A protein and the small-molecule ligand that binds it are described below.
Small molecule (SMILES): CC(=O)N[C@@H]1[C@@H](O)[C@H](O)[C@@H](CO)O[C@H]1O

Sequence of chain 39.C:
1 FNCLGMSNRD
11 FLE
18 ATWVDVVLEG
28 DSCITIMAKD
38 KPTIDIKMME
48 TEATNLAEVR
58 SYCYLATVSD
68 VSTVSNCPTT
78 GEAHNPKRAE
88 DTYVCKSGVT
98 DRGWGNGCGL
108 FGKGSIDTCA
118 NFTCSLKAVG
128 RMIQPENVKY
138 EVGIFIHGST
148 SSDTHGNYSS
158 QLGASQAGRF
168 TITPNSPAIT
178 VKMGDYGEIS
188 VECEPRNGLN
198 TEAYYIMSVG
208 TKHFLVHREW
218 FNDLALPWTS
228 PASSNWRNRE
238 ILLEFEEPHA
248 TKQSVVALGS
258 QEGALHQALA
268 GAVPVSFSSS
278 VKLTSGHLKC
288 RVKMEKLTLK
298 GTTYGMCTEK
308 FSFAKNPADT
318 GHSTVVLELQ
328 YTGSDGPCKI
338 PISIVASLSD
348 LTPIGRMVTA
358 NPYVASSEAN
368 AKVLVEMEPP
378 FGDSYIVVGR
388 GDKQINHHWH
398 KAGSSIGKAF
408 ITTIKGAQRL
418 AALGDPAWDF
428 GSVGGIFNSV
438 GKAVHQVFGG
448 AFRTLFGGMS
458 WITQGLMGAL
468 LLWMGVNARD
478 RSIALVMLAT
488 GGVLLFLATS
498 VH

Binding-site contacts:
Ligand atom O5 contacts residue THR120 of chain 39.C at 3.4 Å (h-bond).
Ligand atom O6 contacts residue THR120 of chain 39.C at 3.1 Å (h-bond).
Ligand atom O5 contacts residue ASN118 of chain 39.C at 2.4 Å (h-bond).
Ligand atom C5 contacts residue ASN118 of chain 39.C at 3.7 Å.
Ligand atom O6 contacts residue ASN118 of chain 39.C at 4.1 Å.
Ligand atom C1 contacts residue ASN118 of chain 39.C at 1.4 Å.
Ligand atom O5 contacts residue THR89 of chain 39.C at 3.8 Å.
Ligand atom C6 contacts residue PHE119 of chain 39.C at 4.1 Å (hydrophobic).
Ligand atom O7 contacts residue ASN118 of chain 39.C at 4.5 Å.
Ligand atom C2 contacts residue SER66 of chain 39.C at 4.4 Å.
Ligand atom C2 contacts residue ASN118 of chain 39.C at 2.4 Å.
Ligand atom N2 contacts residue ASN118 of chain 39.C at 2.9 Å (h-bond).
Ligand atom C7 contacts residue ASN118 of chain 39.C at 3.6 Å.
Ligand atom O6 contacts residue THR89 of chain 39.C at 3.5 Å.
Ligand atom C1 contacts residue THR89 of chain 39.C at 3.9 Å.
Ligand atom O7 contacts residue TYR90 of chain 39.C at 3.7 Å.
Ligand atom C7 contacts residue TYR90 of chain 39.C at 3.8 Å (hydrophobic).
Ligand atom C5 contacts residue THR120 of chain 39.C at 4.0 Å.
Ligand atom O5 contacts residue PHE119 of chain 39.C at 4.2 Å.
Ligand atom C8 contacts residue ASN118 of chain 39.C at 3.9 Å.
Ligand atom C8 contacts residue TYR90 of chain 39.C at 3.9 Å (hydrophobic).
Ligand atom C6 contacts residue THR89 of chain 39.C at 4.2 Å.
Ligand atom C6 contacts residue THR120 of chain 39.C at 3.4 Å.
Ligand atom C4 contacts residue ASN118 of chain 39.C at 4.2 Å.
Ligand atom O6 contacts residue PHE119 of chain 39.C at 2.8 Å (h-bond).
Ligand atom C1 contacts residue SER66 of chain 39.C at 4.2 Å.
Ligand atom C5 contacts residue THR89 of chain 39.C at 4.1 Å.
Ligand atom N2 contacts residue TYR90 of chain 39.C at 4.5 Å.
Ligand atom C3 contacts residue ASN118 of chain 39.C at 3.8 Å.